This small molecule binds to this protein.
Small molecule (SMILES): Nc1ncnc2c1ncn2[C@@H]1O[C@H](COP(=O)=O)[C@@H](O[P](=O)(O)OC[C@H]2O[C@@H](n3ccc(=O)[nH]c3=O)[C@H](O)[C@@H]2O)[C@H]1O

Sequence of chain 6.A:
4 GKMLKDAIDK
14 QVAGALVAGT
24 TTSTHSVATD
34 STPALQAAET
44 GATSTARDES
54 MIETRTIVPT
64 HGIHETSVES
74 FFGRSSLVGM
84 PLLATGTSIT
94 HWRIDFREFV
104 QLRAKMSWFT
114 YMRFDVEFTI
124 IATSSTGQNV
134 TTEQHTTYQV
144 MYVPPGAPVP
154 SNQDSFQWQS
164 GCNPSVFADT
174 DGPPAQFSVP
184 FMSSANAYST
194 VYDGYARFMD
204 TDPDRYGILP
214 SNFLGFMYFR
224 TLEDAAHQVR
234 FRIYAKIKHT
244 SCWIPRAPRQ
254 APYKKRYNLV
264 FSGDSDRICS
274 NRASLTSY

Binding-site contacts:
Ligand atom C1' contacts residue TRP38 of chain 5.B at 4.0 Å (hydrophobic).
Ligand atom C4 contacts residue TRP38 of chain 5.B at 3.5 Å (hydrophobic).
Ligand atom N7 contacts residue TRP38 of chain 5.B at 4.2 Å.
Ligand atom O2' contacts residue HIS28 of chain 6.A at 3.2 Å (h-bond).
Ligand atom N6 contacts residue VAL30 of chain 6.A at 4.3 Å.
Ligand atom N9 contacts residue TRP38 of chain 5.B at 3.7 Å.
Ligand atom N3 contacts residue TRP38 of chain 5.B at 3.2 Å.
Ligand atom C5 contacts residue TRP38 of chain 5.B at 3.7 Å (hydrophobic).
Ligand atom N6 contacts residue TRP38 of chain 5.B at 4.0 Å.
Ligand atom C2 contacts residue TRP38 of chain 5.B at 3.1 Å (hydrophobic).
Ligand atom O2' contacts residue TRP38 of chain 5.B at 4.2 Å.
Ligand atom N1 contacts residue TRP38 of chain 5.B at 3.3 Å.
Ligand atom C6 contacts residue TRP38 of chain 5.B at 3.6 Å (hydrophobic).
Ligand atom C8 contacts residue TRP38 of chain 5.B at 4.3 Å (hydrophobic).

Sequence of chain 5.B:
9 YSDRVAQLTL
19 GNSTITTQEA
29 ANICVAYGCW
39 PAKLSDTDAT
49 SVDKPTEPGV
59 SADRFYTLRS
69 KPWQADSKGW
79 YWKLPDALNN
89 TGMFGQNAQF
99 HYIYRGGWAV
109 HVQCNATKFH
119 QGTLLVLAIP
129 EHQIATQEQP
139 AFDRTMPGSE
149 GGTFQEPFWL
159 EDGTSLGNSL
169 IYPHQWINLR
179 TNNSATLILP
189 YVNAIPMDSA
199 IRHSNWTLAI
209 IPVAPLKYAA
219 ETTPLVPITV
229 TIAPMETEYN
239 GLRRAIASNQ